The small molecule below binds the protein below.
Small molecule (SMILES): CN1NCC(C(=O)NCC2=NCCO2)=C1C(=O)Nc1cc[n+]2c(n1)N=C(c1ccccc1)C2

Binding-site contacts:
Ligand atom C18 contacts residue MET267 of chain 1.A at 3.7 Å (hydrophobic).
Ligand atom C31 contacts residue THR239 of chain 1.A at 3.1 Å.
Ligand atom C25 contacts residue LYS272 of chain 1.A at 3.3 Å.
Ligand atom C23 contacts residue GLU275 of chain 1.A at 3.6 Å.
Ligand atom C16 contacts residue GLY279 of chain 1.A at 3.7 Å.
Ligand atom O30 contacts residue ILE246 of chain 1.A at 3.6 Å.
Ligand atom O8 contacts residue PHE283 of chain 1.A at 3.6 Å.
Ligand atom C20 contacts residue MET267 of chain 1.A at 3.5 Å (hydrophobic).
Ligand atom C32 contacts residue ALA243 of chain 1.A at 3.5 Å (hydrophobic).
Ligand atom N27 contacts residue PHE283 of chain 1.A at 3.5 Å.
Ligand atom C32 contacts residue THR242 of chain 1.A at 3.6 Å.
Ligand atom C33 contacts residue VAL232 of chain 1.A at 3.5 Å (hydrophobic).
Ligand atom C31 contacts residue ALA243 of chain 1.A at 3.4 Å (hydrophobic).
Ligand atom C1 contacts residue PHE283 of chain 1.A at 3.3 Å (hydrophobic).
Ligand atom N13 contacts residue TYR247 of chain 1.A at 2.7 Å (h-bond).
Ligand atom N13 contacts residue MET267 of chain 1.A at 3.7 Å.
Ligand atom C11 contacts residue TYR247 of chain 1.A at 3.4 Å (hydrophobic).
Ligand atom C6 contacts residue PHE283 of chain 1.A at 3.7 Å (hydrophobic).
Ligand atom C33 contacts residue GLN280 of chain 1.A at 3.3 Å.
Ligand atom C23 contacts residue LYS272 of chain 1.A at 3.7 Å.
Ligand atom C20 contacts residue GLY279 of chain 1.A at 3.5 Å.
Ligand atom C22 contacts residue TYR247 of chain 1.A at 3.7 Å (hydrophobic).
Ligand atom C15 contacts residue MET267 of chain 1.A at 3.5 Å (hydrophobic).
Ligand atom C32 contacts residue SER231 of chain 1.A at 3.6 Å.
Ligand atom C23 contacts residue VAL276 of chain 1.A at 3.6 Å (hydrophobic).
Ligand atom C24 contacts residue GLU275 of chain 1.A at 3.7 Å.
Ligand atom C25 contacts residue GLU275 of chain 1.A at 3.4 Å.
Ligand atom O26 contacts residue GLN280 of chain 1.A at 3.2 Å (h-bond).
Ligand atom C4 contacts residue PHE283 of chain 1.A at 3.3 Å (hydrophobic).
Ligand atom N12 contacts residue TYR247 of chain 1.A at 3.5 Å (h-bond).
Ligand atom C17 contacts residue PHE283 of chain 1.A at 3.7 Å (hydrophobic).
Ligand atom C18 contacts residue PHE283 of chain 1.A at 3.6 Å (hydrophobic).
Ligand atom N9 contacts residue PHE283 of chain 1.A at 3.3 Å.
Ligand atom C16 contacts residue MET267 of chain 1.A at 3.6 Å (hydrophobic).
Ligand atom C15 contacts residue GLY279 of chain 1.A at 3.4 Å.
Ligand atom C2 contacts residue PHE283 of chain 1.A at 3.5 Å (hydrophobic).
Ligand atom C24 contacts residue PRO266 of chain 1.A at 3.6 Å (hydrophobic).
Ligand atom C22 contacts residue MET267 of chain 1.A at 3.6 Å (hydrophobic).
Ligand atom N14 contacts residue GLY279 of chain 1.A at 3.8 Å.
Ligand atom N12 contacts residue GLN280 of chain 1.A at 3.6 Å (h-bond).

Sequence of chain 1.A:
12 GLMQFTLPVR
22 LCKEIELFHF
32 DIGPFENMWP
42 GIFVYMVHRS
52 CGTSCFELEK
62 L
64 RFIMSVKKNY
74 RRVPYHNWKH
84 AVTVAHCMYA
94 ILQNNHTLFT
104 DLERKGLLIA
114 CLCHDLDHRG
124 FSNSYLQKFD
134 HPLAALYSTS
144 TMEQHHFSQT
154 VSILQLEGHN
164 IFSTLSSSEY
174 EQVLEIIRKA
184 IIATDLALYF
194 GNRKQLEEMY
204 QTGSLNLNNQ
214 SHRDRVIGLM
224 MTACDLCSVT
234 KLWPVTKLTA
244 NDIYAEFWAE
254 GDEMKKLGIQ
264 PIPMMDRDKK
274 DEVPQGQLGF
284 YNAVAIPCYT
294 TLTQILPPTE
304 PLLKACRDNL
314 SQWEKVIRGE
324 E